Sequence of chain 1.A:
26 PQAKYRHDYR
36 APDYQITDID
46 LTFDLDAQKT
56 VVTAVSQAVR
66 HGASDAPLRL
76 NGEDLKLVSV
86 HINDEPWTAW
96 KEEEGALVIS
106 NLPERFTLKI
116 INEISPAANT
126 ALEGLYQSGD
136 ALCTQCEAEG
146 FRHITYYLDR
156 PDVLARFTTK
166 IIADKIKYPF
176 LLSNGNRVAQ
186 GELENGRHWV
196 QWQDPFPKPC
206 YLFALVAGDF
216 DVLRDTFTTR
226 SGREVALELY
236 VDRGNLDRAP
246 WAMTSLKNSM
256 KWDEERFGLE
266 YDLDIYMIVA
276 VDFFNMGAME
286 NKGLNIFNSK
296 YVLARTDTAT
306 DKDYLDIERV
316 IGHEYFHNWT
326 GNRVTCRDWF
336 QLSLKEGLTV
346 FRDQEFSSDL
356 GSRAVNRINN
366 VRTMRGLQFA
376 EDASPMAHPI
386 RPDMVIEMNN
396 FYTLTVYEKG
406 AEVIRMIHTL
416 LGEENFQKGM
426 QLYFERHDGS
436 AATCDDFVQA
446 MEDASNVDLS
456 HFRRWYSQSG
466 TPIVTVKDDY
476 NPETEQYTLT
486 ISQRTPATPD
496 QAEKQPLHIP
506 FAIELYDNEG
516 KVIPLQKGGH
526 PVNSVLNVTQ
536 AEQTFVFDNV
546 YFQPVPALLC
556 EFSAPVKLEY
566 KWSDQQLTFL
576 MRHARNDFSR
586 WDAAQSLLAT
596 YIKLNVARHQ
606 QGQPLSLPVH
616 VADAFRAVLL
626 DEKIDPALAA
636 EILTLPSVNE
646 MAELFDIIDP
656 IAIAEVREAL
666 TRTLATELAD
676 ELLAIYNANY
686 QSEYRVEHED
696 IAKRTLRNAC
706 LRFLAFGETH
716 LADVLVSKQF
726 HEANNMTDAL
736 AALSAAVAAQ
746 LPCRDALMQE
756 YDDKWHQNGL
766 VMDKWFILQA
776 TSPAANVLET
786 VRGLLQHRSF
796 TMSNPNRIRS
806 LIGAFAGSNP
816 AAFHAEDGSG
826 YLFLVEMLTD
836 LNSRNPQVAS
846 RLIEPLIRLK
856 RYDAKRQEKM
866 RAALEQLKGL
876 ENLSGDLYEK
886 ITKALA

This protein binds this small molecule.
Small molecule (SMILES): CN(C)c1ncnc2c1ncn2[C@@H]1O[C@H](CO)[C@@H](N)[C@H]1O

Binding-site contacts:
Ligand atom C4' contacts residue MLI1 of chain 1.F at 4.2 Å.
Ligand atom N6 contacts residue ARG846 of chain 1.A at 3.6 Å.
Ligand atom C10 contacts residue ARG846 of chain 1.A at 3.5 Å.
Ligand atom O4' contacts residue TYR397 of chain 1.A at 4.1 Å.
Ligand atom N7 contacts residue TYR397 of chain 1.A at 4.1 Å.
Ligand atom N3 contacts residue LEU399 of chain 1.A at 3.8 Å.
Ligand atom O5' contacts residue TYR397 of chain 1.A at 4.2 Å.
Ligand atom O5' contacts residue MLI1 of chain 1.F at 3.4 Å (h-bond).
Ligand atom N3 contacts residue ARG846 of chain 1.A at 3.4 Å (salt-bridge).
Ligand atom C5' contacts residue MLI1 of chain 1.F at 3.5 Å.
Ligand atom C5' contacts residue TYR397 of chain 1.A at 4.0 Å (hydrophobic).
Ligand atom C9 contacts residue ARG853 of chain 1.A at 4.0 Å.
Ligand atom O2' contacts residue LEU399 of chain 1.A at 3.4 Å.
Ligand atom N3' contacts residue TYR402 of chain 1.A at 3.6 Å.
Ligand atom C4 contacts residue ARG846 of chain 1.A at 3.5 Å.
Ligand atom C8 contacts residue LEU399 of chain 1.A at 4.1 Å (hydrophobic).
Ligand atom C8 contacts residue THR398 of chain 1.A at 4.2 Å.
Ligand atom C5 contacts residue LEU399 of chain 1.A at 4.0 Å (hydrophobic).
Ligand atom C2 contacts residue ARG846 of chain 1.A at 3.1 Å.
Ligand atom N3' contacts residue GLU403 of chain 1.A at 2.9 Å (salt-bridge).
Ligand atom C4 contacts residue LEU399 of chain 1.A at 3.9 Å (hydrophobic).
Ligand atom C2' contacts residue LEU399 of chain 1.A at 4.0 Å (hydrophobic).
Ligand atom C6 contacts residue LEU399 of chain 1.A at 3.8 Å (hydrophobic).
Ligand atom C3' contacts residue GLU403 of chain 1.A at 3.7 Å.
Ligand atom C10 contacts residue GLU849 of chain 1.A at 4.0 Å.
Ligand atom O2' contacts residue GLU403 of chain 1.A at 2.5 Å (salt-bridge).
Ligand atom C2 contacts residue LEU399 of chain 1.A at 4.1 Å (hydrophobic).
Ligand atom N1 contacts residue LEU399 of chain 1.A at 3.8 Å.
Ligand atom N3' contacts residue MLI1 of chain 1.F at 4.0 Å.
Ligand atom C6 contacts residue ARG846 of chain 1.A at 3.3 Å.
Ligand atom C2' contacts residue THR398 of chain 1.A at 4.0 Å.
Ligand atom C5' contacts residue TYR402 of chain 1.A at 3.5 Å (hydrophobic).
Ligand atom C2' contacts residue GLU403 of chain 1.A at 3.3 Å.
Ligand atom C8 contacts residue TYR397 of chain 1.A at 3.3 Å (hydrophobic).
Ligand atom N7 contacts residue ARG846 of chain 1.A at 3.6 Å (salt-bridge).
Ligand atom C3' contacts residue TYR402 of chain 1.A at 3.6 Å (hydrophobic).
Ligand atom N1 contacts residue ARG846 of chain 1.A at 3.2 Å (salt-bridge).
Ligand atom C5 contacts residue ARG846 of chain 1.A at 3.3 Å.
Ligand atom C9 contacts residue GLU849 of chain 1.A at 3.7 Å.
Ligand atom C2 contacts residue LEU372 of chain 1.A at 4.1 Å (hydrophobic).